Binding-site contacts:
Ligand atom O4' contacts residue TYR364 of chain 2.A at 3.3 Å (h-bond).
Ligand atom C2B contacts residue THR158 of chain 2.A at 3.2 Å.
Ligand atom C4 contacts residue PHE98 of chain 2.A at 3.5 Å (hydrophobic).
Ligand atom O4' contacts residue ASP366 of chain 2.A at 2.7 Å (salt-bridge).
Ligand atom N3 contacts residue PHE153 of chain 2.A at 2.9 Å (h-bond).
Ligand atom O4 contacts residue PHE98 of chain 2.A at 3.3 Å.
Ligand atom O2 contacts residue THR158 of chain 2.A at 3.5 Å (h-bond).
Ligand atom O3B contacts residue GLN161 of chain 2.A at 2.5 Å (h-bond).
Ligand atom O1A contacts residue GLN161 of chain 2.A at 3.6 Å.
Ligand atom O4 contacts residue ASN278 of chain 2.A at 3.1 Å (h-bond).
Ligand atom C5 contacts residue ASN278 of chain 2.A at 3.7 Å.
Ligand atom O3' contacts residue TYR364 of chain 2.A at 3.5 Å.
Ligand atom C4' contacts residue ASP366 of chain 2.A at 3.5 Å.
Ligand atom O6' contacts residue FAD1 of chain 2.B at 3.5 Å.
Ligand atom O2B contacts residue ARG288 of chain 2.A at 3.0 Å (salt-bridge).
Ligand atom C6 contacts residue TYR157 of chain 2.A at 3.6 Å (hydrophobic).
Ligand atom O1A contacts residue TYR157 of chain 2.A at 2.8 Å (h-bond).
Ligand atom O6' contacts residue TYR326 of chain 2.A at 3.0 Å (h-bond).
Ligand atom C4' contacts residue TYR364 of chain 2.A at 3.3 Å (hydrophobic).
Ligand atom C2 contacts residue PHE153 of chain 2.A at 3.5 Å (hydrophobic).
Ligand atom C4 contacts residue TYR157 of chain 2.A at 3.6 Å (hydrophobic).
Ligand atom C2 contacts residue TYR157 of chain 2.A at 3.6 Å (hydrophobic).
Ligand atom O2 contacts residue PHE153 of chain 2.A at 3.3 Å (h-bond).
Ligand atom O4 contacts residue ASN280 of chain 2.A at 2.9 Å (h-bond).
Ligand atom O2' contacts residue THR158 of chain 2.A at 2.7 Å (h-bond).
Ligand atom O2A contacts residue GLN161 of chain 2.A at 3.0 Å (h-bond).
Ligand atom N3 contacts residue ASN280 of chain 2.A at 3.7 Å.
Ligand atom PB contacts residue TYR187 of chain 2.A at 3.6 Å.
Ligand atom C3B contacts residue GLN161 of chain 2.A at 3.2 Å.
Ligand atom O1B contacts residue TYR187 of chain 2.A at 2.4 Å (h-bond).
Ligand atom O2 contacts residue ILE154 of chain 2.A at 3.1 Å.
Ligand atom O6' contacts residue TYR364 of chain 2.A at 3.2 Å (h-bond).
Ligand atom O1A contacts residue ARG288 of chain 2.A at 3.2 Å (salt-bridge).
Ligand atom O3A contacts residue TYR187 of chain 2.A at 3.7 Å.
Ligand atom N1 contacts residue TYR157 of chain 2.A at 3.7 Å.
Ligand atom C5 contacts residue TYR157 of chain 2.A at 3.5 Å (hydrophobic).
Ligand atom O3' contacts residue ASP366 of chain 2.A at 3.4 Å (salt-bridge).
Ligand atom N3 contacts residue TYR157 of chain 2.A at 3.5 Å.
Ligand atom C4 contacts residue ASN278 of chain 2.A at 3.7 Å.
Ligand atom C4 contacts residue ASN280 of chain 2.A at 3.7 Å.

This protein binds this small molecule.
Small molecule (SMILES): CC(=O)N[C@H]1[C@@H](O[P](=O)(O)O[P](=O)(O)OC[C@H]2O[C@@H](n3ccc(=O)[nH]c3=O)[C@H](O)[C@@H]2O)O[C@H](CO)[C@@H](O)[C@@H]1O

Sequence of chain 2.A:
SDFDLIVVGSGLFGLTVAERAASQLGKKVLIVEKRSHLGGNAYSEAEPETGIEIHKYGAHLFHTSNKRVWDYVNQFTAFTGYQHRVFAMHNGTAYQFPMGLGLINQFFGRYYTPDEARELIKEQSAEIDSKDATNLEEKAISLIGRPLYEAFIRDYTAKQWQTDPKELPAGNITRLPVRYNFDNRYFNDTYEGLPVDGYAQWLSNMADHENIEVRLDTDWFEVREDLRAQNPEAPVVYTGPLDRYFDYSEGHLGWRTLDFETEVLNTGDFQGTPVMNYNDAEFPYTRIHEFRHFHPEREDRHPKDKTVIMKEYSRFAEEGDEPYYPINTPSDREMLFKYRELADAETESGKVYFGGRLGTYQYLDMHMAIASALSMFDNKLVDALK